The small molecule below binds the protein below.
Small molecule (SMILES): O=C(Nc1ccc(N2CCOCC2)cc1N1CCOCC1)c1cccc(Oc2ccccc2)c1

Binding-site contacts:
Ligand atom C16 contacts residue LEU173 of chain 2.C at 3.4 Å (hydrophobic).
Ligand atom C18 contacts residue LEU173 of chain 2.C at 3.5 Å (hydrophobic).
Ligand atom C23 contacts residue GLY183 of chain 2.C at 3.1 Å.
Ligand atom O1 contacts residue TYR107 of chain 2.C at 3.5 Å.
Ligand atom C16 contacts residue ALA58 of chain 2.C at 3.8 Å (hydrophobic).
Ligand atom C22 contacts residue GLY183 of chain 2.C at 3.1 Å.
Ligand atom C11 contacts residue GLY111 of chain 2.C at 3.8 Å.
Ligand atom C10 contacts residue GLY111 of chain 2.C at 3.8 Å.
Ligand atom C6 contacts residue ARG109 of chain 2.C at 3.5 Å.
Ligand atom C10 contacts residue LEU32 of chain 2.C at 3.8 Å (hydrophobic).
Ligand atom C17 contacts residue LEU173 of chain 2.C at 3.2 Å (hydrophobic).
Ligand atom C23 contacts residue PHE185 of chain 2.C at 3.7 Å (hydrophobic).
Ligand atom C4 contacts residue ARG109 of chain 2.C at 3.8 Å.
Ligand atom O1 contacts residue MET108 of chain 2.C at 3.4 Å (h-bond).
Ligand atom O2 contacts residue ARG115 of chain 2.C at 3.8 Å.
Ligand atom C23 contacts residue LEU173 of chain 2.C at 3.7 Å (hydrophobic).
Ligand atom C2 contacts residue GLY111 of chain 2.C at 3.6 Å.
Ligand atom C3 contacts residue MET108 of chain 2.C at 3.2 Å (hydrophobic).
Ligand atom C25 contacts residue MET187 of chain 2.C at 3.8 Å (hydrophobic).
Ligand atom C8 contacts residue ARG115 of chain 2.C at 3.8 Å.
Ligand atom C4 contacts residue MET108 of chain 2.C at 3.8 Å (hydrophobic).
Ligand atom C18 contacts residue PHE105 of chain 2.C at 3.6 Å (hydrophobic).
Ligand atom C4 contacts residue GLY111 of chain 2.C at 3.6 Å.
Ligand atom C4 contacts residue TYR107 of chain 2.C at 3.8 Å (hydrophobic).
Ligand atom C24 contacts residue PHE185 of chain 2.C at 3.4 Å (hydrophobic).
Ligand atom O1 contacts residue ALA58 of chain 2.C at 3.6 Å.
Ligand atom C17 contacts residue GLU106 of chain 2.C at 3.7 Å.
Ligand atom C22 contacts residue LEU173 of chain 2.C at 3.8 Å (hydrophobic).
Ligand atom C5 contacts residue GLY111 of chain 2.C at 3.8 Å.
Ligand atom C26 contacts residue PHE185 of chain 2.C at 3.7 Å (hydrophobic).
Ligand atom C3 contacts residue TYR107 of chain 2.C at 3.5 Å (hydrophobic).
Ligand atom C15 contacts residue LEU173 of chain 2.C at 3.8 Å (hydrophobic).
Ligand atom C25 contacts residue GLY186 of chain 2.C at 3.4 Å.
Ligand atom C13 contacts residue GLY33 of chain 2.C at 3.7 Å.
Ligand atom C26 contacts residue GLY186 of chain 2.C at 3.2 Å.
Ligand atom C3 contacts residue GLY111 of chain 2.C at 3.5 Å.
Ligand atom C12 contacts residue LEU32 of chain 2.C at 3.3 Å (hydrophobic).
Ligand atom C12 contacts residue GLY33 of chain 2.C at 3.6 Å.
Ligand atom C17 contacts residue ALA58 of chain 2.C at 3.6 Å (hydrophobic).
Ligand atom C25 contacts residue PHE185 of chain 2.C at 3.4 Å (hydrophobic).

Sequence of chain 2.C:
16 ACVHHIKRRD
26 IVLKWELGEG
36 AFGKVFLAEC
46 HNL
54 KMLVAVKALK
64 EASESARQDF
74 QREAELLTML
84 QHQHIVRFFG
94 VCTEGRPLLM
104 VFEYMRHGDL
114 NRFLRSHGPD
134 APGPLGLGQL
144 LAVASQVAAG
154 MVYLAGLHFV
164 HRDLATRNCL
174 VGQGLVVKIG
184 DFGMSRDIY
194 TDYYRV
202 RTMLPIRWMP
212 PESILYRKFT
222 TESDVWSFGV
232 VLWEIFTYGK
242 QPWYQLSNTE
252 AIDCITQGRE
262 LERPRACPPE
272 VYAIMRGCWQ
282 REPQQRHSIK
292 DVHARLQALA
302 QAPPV